Sequence of chain 1.J:
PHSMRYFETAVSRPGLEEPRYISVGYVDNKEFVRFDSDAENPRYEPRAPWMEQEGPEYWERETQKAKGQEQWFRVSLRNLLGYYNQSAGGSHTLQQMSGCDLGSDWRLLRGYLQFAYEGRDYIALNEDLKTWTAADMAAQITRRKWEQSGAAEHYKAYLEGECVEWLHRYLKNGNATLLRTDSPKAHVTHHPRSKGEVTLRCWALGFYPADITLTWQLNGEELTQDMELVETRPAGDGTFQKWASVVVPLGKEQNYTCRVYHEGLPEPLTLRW

Binding-site contacts:
Ligand atom C contacts residue TYR7 of chain 1.J at 3.5 Å (hydrophobic).
Ligand atom CE2 contacts residue SER150 of chain 1.J at 3.2 Å.
Ligand atom CD1 contacts residue HIS155 of chain 1.J at 3.5 Å.
Ligand atom CA contacts residue TYR7 of chain 1.J at 3.5 Å (hydrophobic).
Ligand atom O contacts residue TRP147 of chain 1.J at 2.9 Å (h-bond).
Ligand atom O contacts residue TRP147 of chain 1.J at 3.4 Å (h-bond).
Ligand atom N contacts residue TYR156 of chain 1.J at 2.9 Å (h-bond).
Ligand atom O contacts residue TRP73 of chain 1.J at 3.1 Å (h-bond).
Ligand atom CB contacts residue TRP73 of chain 1.J at 3.4 Å (hydrophobic).
Ligand atom CA contacts residue GLN70 of chain 1.J at 3.5 Å.
Ligand atom ND2 contacts residue GLN97 of chain 1.J at 3.0 Å (h-bond).
Ligand atom N contacts residue TYR7 of chain 1.J at 3.0 Å (h-bond).
Ligand atom N contacts residue TRP73 of chain 1.J at 3.4 Å (h-bond).
Ligand atom O contacts residue GLN70 of chain 1.J at 3.2 Å.
Ligand atom OD1 contacts residue GLN97 of chain 1.J at 2.6 Å (h-bond).
Ligand atom CA contacts residue GLU63 of chain 1.J at 3.5 Å.
Ligand atom N contacts residue TYR171 of chain 1.J at 2.9 Å (h-bond).
Ligand atom CD contacts residue GLU63 of chain 1.J at 3.3 Å.
Ligand atom O contacts residue TYR159 of chain 1.J at 2.6 Å (h-bond).
Ligand atom O contacts residue TRP73 of chain 1.J at 3.2 Å (h-bond).
Ligand atom N contacts residue GLU63 of chain 1.J at 2.9 Å (salt-bridge).
Ligand atom C contacts residue THR143 of chain 1.J at 3.0 Å.
Ligand atom N contacts residue GLN70 of chain 1.J at 2.7 Å (h-bond).
Ligand atom CB contacts residue GLN70 of chain 1.J at 3.2 Å.
Ligand atom OD1 contacts residue GLN70 of chain 1.J at 3.3 Å (h-bond).
Ligand atom CE contacts residue TRP167 of chain 1.J at 3.5 Å (hydrophobic).
Ligand atom C contacts residue LYS66 of chain 1.J at 3.5 Å.
Ligand atom CA contacts residue TRP73 of chain 1.J at 3.4 Å (hydrophobic).
Ligand atom OD1 contacts residue TRP73 of chain 1.J at 3.4 Å.
Ligand atom CG contacts residue GLN70 of chain 1.J at 3.4 Å.
Ligand atom OXT contacts residue TYR84 of chain 1.J at 2.7 Å (h-bond).
Ligand atom CG contacts residue GLU63 of chain 1.J at 3.4 Å.
Ligand atom O contacts residue HIS155 of chain 1.J at 3.0 Å.
Ligand atom CB contacts residue TYR7 of chain 1.J at 3.5 Å (hydrophobic).
Ligand atom N contacts residue SER77 of chain 1.J at 3.3 Å (h-bond).
Ligand atom CG contacts residue GLN97 of chain 1.J at 3.5 Å.
Ligand atom CG2 contacts residue THR143 of chain 1.J at 3.3 Å.
Ligand atom O contacts residue LYS66 of chain 1.J at 3.0 Å (salt-bridge).
Ligand atom C contacts residue TYR84 of chain 1.J at 3.2 Å (hydrophobic).
Ligand atom C contacts residue TRP73 of chain 1.J at 3.4 Å (hydrophobic).

This protein binds this small molecule.
Small molecule (SMILES): CC[C@H](C)[C@@H](C=O)NC(=O)[C@@H]1CCCN1C(=O)[C@H](C)NC(=O)[C@H](Cc1ccc(O)cc1)NC(=O)[C@H](CC(N)=O)NC(=O)[C@H](Cc1ccc(O)cc1)NC(=O)[C@H](CC(C)C)NC(=O)[C@H](C)NC(=O)[C@@H](N)CCCCN